Sequence of chain 1.A:
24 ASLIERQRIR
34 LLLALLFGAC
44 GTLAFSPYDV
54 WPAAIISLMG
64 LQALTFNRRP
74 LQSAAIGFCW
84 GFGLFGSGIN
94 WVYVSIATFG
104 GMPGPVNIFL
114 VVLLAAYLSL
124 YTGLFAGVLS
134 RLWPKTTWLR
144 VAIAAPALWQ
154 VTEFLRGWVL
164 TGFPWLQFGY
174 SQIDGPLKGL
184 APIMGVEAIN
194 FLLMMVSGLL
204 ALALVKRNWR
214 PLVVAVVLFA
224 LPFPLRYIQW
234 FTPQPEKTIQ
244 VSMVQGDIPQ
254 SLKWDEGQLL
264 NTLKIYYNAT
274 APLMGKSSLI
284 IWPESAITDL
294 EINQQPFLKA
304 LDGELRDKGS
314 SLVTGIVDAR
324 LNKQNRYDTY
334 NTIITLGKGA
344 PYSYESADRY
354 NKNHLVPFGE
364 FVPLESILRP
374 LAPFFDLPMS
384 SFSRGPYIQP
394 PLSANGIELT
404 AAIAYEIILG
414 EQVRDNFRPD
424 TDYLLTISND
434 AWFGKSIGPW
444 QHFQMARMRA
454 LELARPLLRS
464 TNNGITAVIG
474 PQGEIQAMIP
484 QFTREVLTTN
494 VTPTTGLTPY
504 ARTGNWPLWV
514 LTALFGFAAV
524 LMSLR

Binding-site contacts:
Ligand atom CB contacts residue GLY362 of chain 1.A at 3.8 Å.
Ligand atom CA contacts residue GLU363 of chain 1.A at 4.0 Å.
Ligand atom CE contacts residue LEU293 of chain 1.A at 4.1 Å (hydrophobic).
Ligand atom CA contacts residue PHE385 of chain 1.A at 4.0 Å (hydrophobic).
Ligand atom N contacts residue TRP435 of chain 1.A at 3.7 Å.
Ligand atom CB contacts residue ASN432 of chain 1.A at 4.1 Å.
Ligand atom OG contacts residue IG71 of chain 1.C at 4.2 Å.
Ligand atom N contacts residue TRP435 of chain 1.A at 3.7 Å.
Ligand atom C contacts residue TRP257 of chain 1.A at 4.0 Å (hydrophobic).
Ligand atom CA contacts residue IG71 of chain 1.C at 2.5 Å.
Ligand atom NZ contacts residue SER383 of chain 1.A at 3.5 Å (h-bond).
Ligand atom N contacts residue PHE385 of chain 1.A at 4.1 Å.
Ligand atom CB contacts residue TRP435 of chain 1.A at 3.9 Å (hydrophobic).
Ligand atom NZ contacts residue PRO381 of chain 1.A at 3.2 Å.
Ligand atom O contacts residue TRP435 of chain 1.A at 3.8 Å.
Ligand atom OG contacts residue GLU287 of chain 1.A at 3.7 Å.
Ligand atom O contacts residue TRP257 of chain 1.A at 3.0 Å.
Ligand atom NZ contacts residue LEU293 of chain 1.A at 4.1 Å.
Ligand atom C contacts residue TRP435 of chain 1.A at 3.8 Å (hydrophobic).
Ligand atom CB contacts residue IG71 of chain 1.C at 3.0 Å.
Ligand atom CB contacts residue GLU287 of chain 1.A at 3.3 Å.
Ligand atom CE contacts residue SER383 of chain 1.A at 3.4 Å.
Ligand atom OG contacts residue SER288 of chain 1.A at 3.2 Å.
Ligand atom CA contacts residue TRP435 of chain 1.A at 3.7 Å (hydrophobic).
Ligand atom N contacts residue IG71 of chain 1.C at 1.3 Å.
Ligand atom NZ contacts residue IG71 of chain 1.C at 3.5 Å (h-bond).
Ligand atom N contacts residue GLU363 of chain 1.A at 3.9 Å.
Ligand atom NZ contacts residue GLY362 of chain 1.A at 3.7 Å.
Ligand atom CD contacts residue IG71 of chain 1.C at 3.4 Å.
Ligand atom CA contacts residue GLU287 of chain 1.A at 4.0 Å.
Ligand atom CE contacts residue GLY362 of chain 1.A at 4.0 Å.
Ligand atom N contacts residue IG71 of chain 1.C at 4.2 Å.
Ligand atom C contacts residue IG71 of chain 1.C at 3.7 Å.
Ligand atom O contacts residue PHE385 of chain 1.A at 4.2 Å.
Ligand atom CB contacts residue PHE385 of chain 1.A at 3.7 Å (hydrophobic).
Ligand atom CE contacts residue PRO381 of chain 1.A at 3.6 Å (hydrophobic).
Ligand atom CG contacts residue TRP435 of chain 1.A at 3.8 Å (hydrophobic).
Ligand atom CE contacts residue IG71 of chain 1.C at 3.8 Å.
Ligand atom CD contacts residue SER383 of chain 1.A at 4.2 Å.
Ligand atom O contacts residue TRP257 of chain 1.A at 3.4 Å (h-bond).

A small-molecule ligand and the protein it binds are described below.
Small molecule (SMILES): NCCCC[C@H](NC(=O)[C@H](CCCCN)NC(=O)[C@H](CCCCN)NC(=O)[C@@H](CCCCN)NC(=O)[C@H](N)CO)C(=O)O